Sequence of chain 2.EA:
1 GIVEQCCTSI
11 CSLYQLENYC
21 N

Sequence of chain 3.CA:
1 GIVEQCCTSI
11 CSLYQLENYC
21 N

Binding-site contacts:
Ligand atom NZ contacts residue TYR14 of chain 2.EA at 4.2 Å.
Ligand atom CH2 contacts residue TYR14 of chain 3.CA at 3.6 Å (hydrophobic).
Ligand atom CZ3 contacts residue TYR14 of chain 3.CA at 4.1 Å (hydrophobic).
Ligand atom CE3 contacts residue TYR14 of chain 2.EA at 4.0 Å (hydrophobic).
Ligand atom CE3 contacts residue LEU13 of chain 2.EA at 3.7 Å (hydrophobic).
Ligand atom CB contacts residue TYR14 of chain 2.EA at 3.8 Å (hydrophobic).
Ligand atom CH2 contacts residue GLU17 of chain 3.CA at 3.5 Å.
Ligand atom NZ contacts residue GLU17 of chain 2.EA at 3.2 Å (salt-bridge).
Ligand atom CZ2 contacts residue TYR14 of chain 3.CA at 3.5 Å (hydrophobic).
Ligand atom CZ3 contacts residue GLU17 of chain 3.CA at 3.6 Å.
Ligand atom CG contacts residue TYR14 of chain 3.CA at 4.0 Å (hydrophobic).
Ligand atom CD1 contacts residue GLU17 of chain 2.EA at 4.1 Å.
Ligand atom CG contacts residue LEU13 of chain 2.EA at 3.6 Å (hydrophobic).
Ligand atom OH contacts residue TYR14 of chain 2.EA at 4.2 Å.
Ligand atom CE2 contacts residue LEU13 of chain 2.EA at 3.6 Å (hydrophobic).
Ligand atom CZ2 contacts residue LEU13 of chain 3.CA at 3.9 Å (hydrophobic).
Ligand atom CH2 contacts residue LEU13 of chain 3.CA at 4.3 Å (hydrophobic).
Ligand atom CE2 contacts residue TYR14 of chain 3.CA at 3.5 Å (hydrophobic).
Ligand atom CA contacts residue GLU17 of chain 2.EA at 3.4 Å.
Ligand atom CE2 contacts residue LEU13 of chain 3.CA at 4.3 Å (hydrophobic).
Ligand atom OH contacts residue GLU17 of chain 3.CA at 2.8 Å (salt-bridge).
Ligand atom NE1 contacts residue LEU13 of chain 2.EA at 4.2 Å.
Ligand atom CZ3 contacts residue LEU13 of chain 2.EA at 3.8 Å (hydrophobic).
Ligand atom CZ2 contacts residue LEU13 of chain 2.EA at 3.7 Å (hydrophobic).
Ligand atom CD2 contacts residue TYR14 of chain 3.CA at 3.7 Å (hydrophobic).
Ligand atom NE1 contacts residue TYR14 of chain 3.CA at 3.7 Å.
Ligand atom CG contacts residue GLU17 of chain 2.EA at 4.2 Å.
Ligand atom NE1 contacts residue LEU13 of chain 3.CA at 4.2 Å.
Ligand atom CE3 contacts residue TYR14 of chain 3.CA at 4.0 Å (hydrophobic).
Ligand atom CA contacts residue TYR14 of chain 2.EA at 3.1 Å (hydrophobic).
Ligand atom NZ contacts residue TYR14 of chain 3.CA at 2.9 Å (h-bond).
Ligand atom CD2 contacts residue LEU13 of chain 2.EA at 3.5 Å (hydrophobic).
Ligand atom CD1 contacts residue TYR14 of chain 3.CA at 3.6 Å (hydrophobic).
Ligand atom CH2 contacts residue LEU13 of chain 2.EA at 3.8 Å (hydrophobic).
Ligand atom CA contacts residue TYR14 of chain 3.CA at 4.2 Å (hydrophobic).
Ligand atom CD1 contacts residue LEU13 of chain 2.EA at 4.2 Å (hydrophobic).
Ligand atom CB contacts residue GLU17 of chain 2.EA at 3.4 Å.
Ligand atom CB contacts residue LEU13 of chain 2.EA at 3.6 Å (hydrophobic).

A small-molecule ligand and the protein it binds are described below.
Small molecule (SMILES): NCCc1c[nH]c2ccc(O)cc12